Sequence of chain 1.A:
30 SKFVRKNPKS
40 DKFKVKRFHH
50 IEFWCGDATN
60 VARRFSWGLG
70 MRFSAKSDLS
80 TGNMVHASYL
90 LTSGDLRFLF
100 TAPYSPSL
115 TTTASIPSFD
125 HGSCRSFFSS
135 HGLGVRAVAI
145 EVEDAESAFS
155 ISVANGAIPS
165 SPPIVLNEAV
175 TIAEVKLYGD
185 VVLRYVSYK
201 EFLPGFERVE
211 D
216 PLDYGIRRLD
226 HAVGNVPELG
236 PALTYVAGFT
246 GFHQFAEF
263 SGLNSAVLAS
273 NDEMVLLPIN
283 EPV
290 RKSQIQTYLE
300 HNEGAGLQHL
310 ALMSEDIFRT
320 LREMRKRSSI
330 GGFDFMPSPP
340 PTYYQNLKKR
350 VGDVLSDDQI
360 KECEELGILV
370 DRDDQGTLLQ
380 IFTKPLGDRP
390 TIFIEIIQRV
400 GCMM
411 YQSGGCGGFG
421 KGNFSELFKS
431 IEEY

This small molecule binds to this protein.
Small molecule (SMILES): O=C1CCCC(=O)C1=C(O)c1ccc(C(F)(F)F)cc1[N+](=O)[O-]

Binding-site contacts:
Ligand atom C7 contacts residue PHE381 of chain 1.A at 3.7 Å (hydrophobic).
Ligand atom O5 contacts residue PHE424 of chain 1.A at 3.5 Å.
Ligand atom C8 contacts residue PHE381 of chain 1.A at 3.1 Å (hydrophobic).
Ligand atom C2 contacts residue FE1 of chain 1.E at 3.7 Å.
Ligand atom C6 contacts residue PHE419 of chain 1.A at 3.6 Å (hydrophobic).
Ligand atom C11 contacts residue PHE424 of chain 1.A at 3.8 Å (hydrophobic).
Ligand atom C13 contacts residue GLY420 of chain 1.A at 3.8 Å.
Ligand atom O1 contacts residue PHE419 of chain 1.A at 3.2 Å.
Ligand atom C6 contacts residue FE1 of chain 1.E at 3.3 Å.
Ligand atom O7 contacts residue GLU394 of chain 1.A at 2.4 Å (salt-bridge).
Ligand atom C11 contacts residue PHE381 of chain 1.A at 3.6 Å (hydrophobic).
Ligand atom C7 contacts residue PHE419 of chain 1.A at 3.5 Å (hydrophobic).
Ligand atom C13 contacts residue PHE419 of chain 1.A at 3.4 Å (hydrophobic).
Ligand atom C12 contacts residue GLY420 of chain 1.A at 3.4 Å.
Ligand atom C4 contacts residue ASN282 of chain 1.A at 3.4 Å.
Ligand atom F2 contacts residue PHE424 of chain 1.A at 3.3 Å.
Ligand atom C3 contacts residue ASN282 of chain 1.A at 3.6 Å.
Ligand atom O1 contacts residue HIS308 of chain 1.A at 3.7 Å.
Ligand atom O1 contacts residue HIS226 of chain 1.A at 3.1 Å (h-bond).
Ligand atom C7 contacts residue GLU394 of chain 1.A at 3.7 Å.
Ligand atom F3 contacts residue ASN423 of chain 1.A at 3.5 Å.
Ligand atom C7 contacts residue FE1 of chain 1.E at 3.1 Å.
Ligand atom ON1 contacts residue HIS308 of chain 1.A at 3.6 Å (h-bond).
Ligand atom C12 contacts residue PHE381 of chain 1.A at 3.8 Å (hydrophobic).
Ligand atom C12 contacts residue GLN379 of chain 1.A at 3.4 Å.
Ligand atom C10 contacts residue PHE381 of chain 1.A at 3.6 Å (hydrophobic).
Ligand atom C9 contacts residue PHE381 of chain 1.A at 3.2 Å (hydrophobic).
Ligand atom C5 contacts residue PHE419 of chain 1.A at 3.6 Å (hydrophobic).
Ligand atom O7 contacts residue HIS308 of chain 1.A at 3.1 Å.
Ligand atom F3 contacts residue LEU368 of chain 1.A at 3.2 Å.
Ligand atom ON1 contacts residue PHE381 of chain 1.A at 3.0 Å.
Ligand atom O7 contacts residue PHE381 of chain 1.A at 3.2 Å.
Ligand atom C5 contacts residue FE1 of chain 1.E at 2.7 Å.
Ligand atom ON1 contacts residue PHE392 of chain 1.A at 3.3 Å.
Ligand atom O1 contacts residue FE1 of chain 1.E at 2.0 Å.
Ligand atom C13 contacts residue PHE381 of chain 1.A at 3.4 Å (hydrophobic).
Ligand atom C13 contacts residue GLN379 of chain 1.A at 3.5 Å.
Ligand atom C5 contacts residue HIS308 of chain 1.A at 3.8 Å.
Ligand atom O7 contacts residue FE1 of chain 1.E at 2.0 Å.
Ligand atom N contacts residue PHE381 of chain 1.A at 3.8 Å.